A small-molecule ligand and the protein it binds are described below.
Small molecule (SMILES): CSCC[C@H](NC(=O)[C@@H]1CCCN1C(=O)[C@@H](NC(=O)[C@@H](N)CCCN=C(N)N)[C@@H](C)OP(=O)(O)O)C(=O)N[C@H](C=O)Cc1ccc(O)cc1

Sequence of chain 1.E:
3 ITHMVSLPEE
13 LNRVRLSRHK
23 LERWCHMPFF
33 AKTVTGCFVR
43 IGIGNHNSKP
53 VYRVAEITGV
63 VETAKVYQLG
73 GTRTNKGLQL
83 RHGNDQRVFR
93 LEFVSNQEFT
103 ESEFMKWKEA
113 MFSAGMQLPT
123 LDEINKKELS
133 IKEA

Binding-site contacts:
Ligand atom CG2 contacts residue VAL96 of chain 1.E at 3.8 Å (hydrophobic).
Ligand atom CB contacts residue GLY46 of chain 1.E at 3.6 Å.
Ligand atom NE contacts residue SO41 of chain 1.JA at 3.3 Å (h-bond).
Ligand atom NE contacts residue ARG20 of chain 1.E at 3.8 Å.
Ligand atom C contacts residue PHE95 of chain 1.E at 3.8 Å (hydrophobic).
Ligand atom CE2 contacts residue ARG89 of chain 1.E at 3.4 Å.
Ligand atom CD contacts residue GLU94 of chain 1.E at 3.3 Å.
Ligand atom CA contacts residue PHE95 of chain 1.E at 3.7 Å (hydrophobic).
Ligand atom P contacts residue ASN98 of chain 1.E at 3.8 Å.
Ligand atom O3P contacts residue ASN98 of chain 1.E at 2.8 Å (h-bond).
Ligand atom O2P contacts residue SER97 of chain 1.E at 2.4 Å (h-bond).
Ligand atom NH2 contacts residue SO41 of chain 1.JA at 3.3 Å (h-bond).
Ligand atom CG contacts residue PHE91 of chain 1.E at 3.8 Å (hydrophobic).
Ligand atom O2P contacts residue TYR54 of chain 1.E at 2.9 Å (h-bond).
Ligand atom N contacts residue GLY44 of chain 1.E at 3.5 Å (h-bond).
Ligand atom CG2 contacts residue PHE95 of chain 1.E at 3.9 Å (hydrophobic).
Ligand atom SD contacts residue GLY46 of chain 1.E at 3.2 Å (h-bond).
Ligand atom SD contacts residue PRO52 of chain 1.E at 3.6 Å.
Ligand atom OG1 contacts residue ARG20 of chain 1.E at 2.9 Å (salt-bridge).
Ligand atom CB contacts residue GLY44 of chain 1.E at 3.7 Å.
Ligand atom CE contacts residue TYR54 of chain 1.E at 3.5 Å (hydrophobic).
Ligand atom O contacts residue PHE95 of chain 1.E at 3.3 Å.
Ligand atom O contacts residue ILE45 of chain 1.E at 3.5 Å (h-bond).
Ligand atom CG contacts residue GLY46 of chain 1.E at 3.3 Å.
Ligand atom CE contacts residue PRO52 of chain 1.E at 3.7 Å (hydrophobic).
Ligand atom O2P contacts residue GLN99 of chain 1.E at 3.8 Å.
Ligand atom O contacts residue GLY46 of chain 1.E at 3.6 Å.
Ligand atom O3P contacts residue SER97 of chain 1.E at 3.7 Å.
Ligand atom SD contacts residue GLY44 of chain 1.E at 3.6 Å.
Ligand atom CG2 contacts residue ARG20 of chain 1.E at 3.7 Å.
Ligand atom O3P contacts residue GLN99 of chain 1.E at 2.9 Å (h-bond).
Ligand atom CB contacts residue TYR54 of chain 1.E at 3.8 Å (hydrophobic).
Ligand atom N contacts residue PHE95 of chain 1.E at 3.6 Å.
Ligand atom CZ contacts residue SO41 of chain 1.JA at 3.7 Å.
Ligand atom P contacts residue SER97 of chain 1.E at 3.6 Å.
Ligand atom CD2 contacts residue ARG89 of chain 1.E at 3.8 Å.
Ligand atom CG contacts residue ASN47 of chain 1.E at 3.3 Å.
Ligand atom CB contacts residue ARG20 of chain 1.E at 3.8 Å.
Ligand atom SD contacts residue VAL53 of chain 1.E at 3.7 Å.
Ligand atom CG contacts residue GLU94 of chain 1.E at 3.4 Å.